Sequence of chain 1.A:
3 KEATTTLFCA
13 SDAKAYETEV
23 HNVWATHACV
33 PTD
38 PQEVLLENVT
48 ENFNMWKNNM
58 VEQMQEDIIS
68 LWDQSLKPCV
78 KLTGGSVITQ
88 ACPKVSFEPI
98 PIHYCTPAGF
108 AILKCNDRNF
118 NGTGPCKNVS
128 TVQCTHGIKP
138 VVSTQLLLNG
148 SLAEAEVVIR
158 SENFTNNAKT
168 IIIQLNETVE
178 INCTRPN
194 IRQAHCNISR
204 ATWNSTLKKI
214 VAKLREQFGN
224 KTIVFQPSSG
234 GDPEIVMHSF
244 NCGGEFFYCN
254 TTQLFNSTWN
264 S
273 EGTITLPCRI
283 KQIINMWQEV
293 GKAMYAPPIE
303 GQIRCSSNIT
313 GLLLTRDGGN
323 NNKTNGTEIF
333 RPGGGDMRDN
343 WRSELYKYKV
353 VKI

A small-molecule ligand and the protein it binds are described below.
Small molecule (SMILES): CC(=O)N[C@@H]1[C@@H](O)[C@H](O)[C@@H](CO)O[C@H]1O

Binding-site contacts:
Ligand atom C7 contacts residue ASN118 of chain 1.A at 3.9 Å.
Ligand atom C3 contacts residue ASN118 of chain 1.A at 3.8 Å.
Ligand atom C7 contacts residue SER158 of chain 1.A at 4.3 Å.
Ligand atom N2 contacts residue ASN118 of chain 1.A at 3.0 Å (h-bond).
Ligand atom C8 contacts residue GLU159 of chain 1.A at 4.1 Å.
Ligand atom C5 contacts residue THR120 of chain 1.A at 4.4 Å.
Ligand atom C1 contacts residue THR120 of chain 1.A at 3.7 Å.
Ligand atom N2 contacts residue THR120 of chain 1.A at 2.8 Å (h-bond).
Ligand atom C2 contacts residue THR120 of chain 1.A at 3.8 Å.
Ligand atom O5 contacts residue THR120 of chain 1.A at 4.4 Å.
Ligand atom C5 contacts residue ASN118 of chain 1.A at 3.6 Å.
Ligand atom C1 contacts residue ASN118 of chain 1.A at 1.4 Å.
Ligand atom O5 contacts residue ASN118 of chain 1.A at 2.3 Å (h-bond).
Ligand atom C2 contacts residue ASN118 of chain 1.A at 2.5 Å.
Ligand atom C8 contacts residue SER158 of chain 1.A at 3.1 Å.
Ligand atom C7 contacts residue THR120 of chain 1.A at 3.5 Å.
Ligand atom C8 contacts residue THR120 of chain 1.A at 3.3 Å.
Ligand atom C3 contacts residue THR120 of chain 1.A at 4.1 Å.
Ligand atom C4 contacts residue ASN118 of chain 1.A at 4.2 Å.
Ligand atom O7 contacts residue ASN118 of chain 1.A at 4.3 Å.
Ligand atom O7 contacts residue PHE161 of chain 1.A at 4.5 Å.